Binding-site contacts:
Ligand atom C8 contacts residue ALA150 of chain 2.C at 4.5 Å (hydrophobic).
Ligand atom O5 contacts residue HIS158 of chain 2.C at 3.2 Å.
Ligand atom C7 contacts residue GLY102 of chain 2.E at 4.0 Å.
Ligand atom O6 contacts residue HIS158 of chain 2.C at 3.4 Å.
Ligand atom O7 contacts residue ASN153 of chain 2.C at 4.0 Å.
Ligand atom C1 contacts residue ASN153 of chain 2.C at 1.4 Å.
Ligand atom C2 contacts residue HIS149 of chain 2.C at 3.6 Å.
Ligand atom O5 contacts residue HIS149 of chain 2.C at 3.8 Å.
Ligand atom C3 contacts residue ASN153 of chain 2.C at 3.9 Å.
Ligand atom C4 contacts residue ASN153 of chain 2.C at 4.2 Å.
Ligand atom O3 contacts residue HIS149 of chain 2.C at 4.2 Å.
Ligand atom O5 contacts residue ASN153 of chain 2.C at 2.2 Å (h-bond).
Ligand atom C2 contacts residue ASN153 of chain 2.C at 2.6 Å.
Ligand atom C1 contacts residue HIS158 of chain 2.C at 4.1 Å.
Ligand atom O6 contacts residue HIS149 of chain 2.C at 3.6 Å.
Ligand atom C8 contacts residue TRP101 of chain 2.E at 4.4 Å (hydrophobic).
Ligand atom C7 contacts residue TRP101 of chain 2.E at 4.3 Å (hydrophobic).
Ligand atom C4 contacts residue HIS149 of chain 2.C at 3.7 Å.
Ligand atom C1 contacts residue THR155 of chain 2.C at 3.7 Å.
Ligand atom C7 contacts residue ASN153 of chain 2.C at 3.6 Å.
Ligand atom C8 contacts residue HIS149 of chain 2.C at 3.5 Å.
Ligand atom C5 contacts residue HIS158 of chain 2.C at 4.2 Å.
Ligand atom C5 contacts residue HIS149 of chain 2.C at 3.6 Å.
Ligand atom C6 contacts residue GLY156 of chain 2.C at 3.8 Å.
Ligand atom O7 contacts residue GLY102 of chain 2.E at 3.0 Å (h-bond).
Ligand atom O5 contacts residue THR155 of chain 2.C at 3.8 Å.
Ligand atom C1 contacts residue HIS149 of chain 2.C at 3.7 Å.
Ligand atom O7 contacts residue TRP101 of chain 2.E at 3.4 Å (h-bond).
Ligand atom O5 contacts residue GLY156 of chain 2.C at 3.9 Å.
Ligand atom C6 contacts residue HIS149 of chain 2.C at 4.1 Å.
Ligand atom C5 contacts residue GLY156 of chain 2.C at 4.0 Å.
Ligand atom O7 contacts residue ASN103 of chain 2.E at 4.5 Å.
Ligand atom C6 contacts residue HIS158 of chain 2.C at 3.9 Å.
Ligand atom C3 contacts residue HIS149 of chain 2.C at 4.3 Å.
Ligand atom N2 contacts residue ASN153 of chain 2.C at 3.2 Å (h-bond).
Ligand atom C8 contacts residue ASN153 of chain 2.C at 3.9 Å.
Ligand atom C5 contacts residue ASN153 of chain 2.C at 3.6 Å.

Sequence of chain 2.E:
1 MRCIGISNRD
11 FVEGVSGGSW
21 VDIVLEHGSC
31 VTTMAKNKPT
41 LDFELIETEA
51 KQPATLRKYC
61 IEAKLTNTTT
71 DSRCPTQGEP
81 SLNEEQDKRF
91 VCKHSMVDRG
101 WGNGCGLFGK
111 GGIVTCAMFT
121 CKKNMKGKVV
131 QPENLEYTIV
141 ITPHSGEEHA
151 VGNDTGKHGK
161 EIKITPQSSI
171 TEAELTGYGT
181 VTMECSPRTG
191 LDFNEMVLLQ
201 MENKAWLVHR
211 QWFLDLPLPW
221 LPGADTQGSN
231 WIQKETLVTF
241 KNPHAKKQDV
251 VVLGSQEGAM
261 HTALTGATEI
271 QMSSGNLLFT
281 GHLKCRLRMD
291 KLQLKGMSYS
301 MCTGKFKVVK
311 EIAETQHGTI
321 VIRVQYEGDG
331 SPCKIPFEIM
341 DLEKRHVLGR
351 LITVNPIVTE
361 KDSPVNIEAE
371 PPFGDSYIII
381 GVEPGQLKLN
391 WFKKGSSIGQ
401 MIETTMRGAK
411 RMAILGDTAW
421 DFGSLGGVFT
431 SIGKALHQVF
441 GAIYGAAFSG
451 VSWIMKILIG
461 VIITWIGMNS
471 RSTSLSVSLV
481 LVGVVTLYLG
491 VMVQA

Sequence of chain 2.C:
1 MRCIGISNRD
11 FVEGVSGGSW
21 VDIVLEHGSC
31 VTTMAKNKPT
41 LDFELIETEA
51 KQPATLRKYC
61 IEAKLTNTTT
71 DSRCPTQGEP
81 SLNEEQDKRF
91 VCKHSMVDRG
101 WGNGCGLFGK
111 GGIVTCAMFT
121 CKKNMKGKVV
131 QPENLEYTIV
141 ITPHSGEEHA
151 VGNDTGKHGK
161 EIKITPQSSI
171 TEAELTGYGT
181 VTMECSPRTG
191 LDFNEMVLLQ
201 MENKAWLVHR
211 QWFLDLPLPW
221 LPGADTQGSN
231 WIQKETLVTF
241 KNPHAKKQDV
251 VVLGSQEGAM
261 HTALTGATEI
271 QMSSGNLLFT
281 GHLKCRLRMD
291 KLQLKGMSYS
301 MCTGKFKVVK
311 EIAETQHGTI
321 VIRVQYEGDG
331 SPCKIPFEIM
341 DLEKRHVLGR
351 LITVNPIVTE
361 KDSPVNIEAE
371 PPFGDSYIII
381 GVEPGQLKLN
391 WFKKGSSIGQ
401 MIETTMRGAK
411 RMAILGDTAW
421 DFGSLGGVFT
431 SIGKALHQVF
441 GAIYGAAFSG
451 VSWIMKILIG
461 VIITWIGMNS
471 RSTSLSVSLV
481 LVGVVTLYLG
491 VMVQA

This small molecule binds to this protein.
Small molecule (SMILES): CC(=O)N[C@H]1[C@H](O[C@H]2[C@H](O)[C@@H](NC(C)=O)CO[C@@H]2CO)O[C@H](CO)[C@@H](O)[C@@H]1O